Binding-site contacts:
Ligand atom C5 contacts residue ASN226 of chain 1.A at 3.6 Å.
Ligand atom C7 contacts residue THR186 of chain 1.A at 4.2 Å.
Ligand atom C4 contacts residue TYR230 of chain 1.A at 4.2 Å (hydrophobic).
Ligand atom C8 contacts residue GLU204 of chain 1.A at 4.2 Å.
Ligand atom C3 contacts residue TYR230 of chain 1.A at 3.9 Å (hydrophobic).
Ligand atom C7 contacts residue ASN226 of chain 1.A at 3.6 Å.
Ligand atom C2 contacts residue TYR230 of chain 1.A at 4.3 Å (hydrophobic).
Ligand atom C5 contacts residue GLU227 of chain 1.A at 4.4 Å.
Ligand atom C2 contacts residue ASN226 of chain 1.A at 2.4 Å.
Ligand atom C5 contacts residue TYR230 of chain 1.A at 3.4 Å (hydrophobic).
Ligand atom O5 contacts residue ASN226 of chain 1.A at 2.3 Å (h-bond).
Ligand atom O5 contacts residue GLU227 of chain 1.A at 4.0 Å.
Ligand atom O7 contacts residue ASN226 of chain 1.A at 3.8 Å.
Ligand atom O6 contacts residue GLU227 of chain 1.A at 4.5 Å.
Ligand atom C4 contacts residue ASN226 of chain 1.A at 4.1 Å.
Ligand atom C8 contacts residue THR186 of chain 1.A at 3.9 Å.
Ligand atom N2 contacts residue ASN226 of chain 1.A at 2.9 Å (h-bond).
Ligand atom C1 contacts residue TYR230 of chain 1.A at 3.7 Å (hydrophobic).
Ligand atom C3 contacts residue ASN226 of chain 1.A at 3.8 Å.
Ligand atom C1 contacts residue ASN226 of chain 1.A at 1.4 Å.
Ligand atom O6 contacts residue TYR230 of chain 1.A at 4.4 Å.
Ligand atom C6 contacts residue GLU227 of chain 1.A at 3.5 Å.
Ligand atom O7 contacts residue THR186 of chain 1.A at 3.7 Å.
Ligand atom O5 contacts residue TYR230 of chain 1.A at 3.7 Å.
Ligand atom O4 contacts residue TYR230 of chain 1.A at 4.5 Å.
Ligand atom C6 contacts residue TYR230 of chain 1.A at 4.1 Å (hydrophobic).

The protein below binds the small molecule below.
Small molecule (SMILES): CC(=O)N[C@@H]1[C@@H](O)[C@H](O)[C@@H](CO)O[C@H]1O

Sequence of chain 1.A:
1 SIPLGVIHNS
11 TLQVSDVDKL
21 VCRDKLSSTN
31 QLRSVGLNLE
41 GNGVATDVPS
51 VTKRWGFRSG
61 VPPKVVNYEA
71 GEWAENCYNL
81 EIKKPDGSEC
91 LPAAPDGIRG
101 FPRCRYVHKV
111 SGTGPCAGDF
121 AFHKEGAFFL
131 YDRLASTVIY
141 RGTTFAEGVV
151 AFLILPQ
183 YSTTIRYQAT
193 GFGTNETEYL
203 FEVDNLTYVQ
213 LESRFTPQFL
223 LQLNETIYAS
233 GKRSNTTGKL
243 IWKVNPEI